Sequence of chain 1.A:
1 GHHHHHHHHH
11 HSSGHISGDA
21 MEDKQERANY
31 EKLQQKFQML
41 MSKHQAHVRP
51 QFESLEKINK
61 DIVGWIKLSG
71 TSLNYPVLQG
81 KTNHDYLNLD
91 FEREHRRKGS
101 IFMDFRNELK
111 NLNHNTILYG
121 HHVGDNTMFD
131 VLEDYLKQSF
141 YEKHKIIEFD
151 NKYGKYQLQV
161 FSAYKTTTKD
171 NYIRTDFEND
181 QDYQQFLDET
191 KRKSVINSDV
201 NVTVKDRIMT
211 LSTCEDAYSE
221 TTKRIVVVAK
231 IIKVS

A protein and the small-molecule ligand that binds it are described below.
Small molecule (SMILES): C[N+](C)(C)CCS

Binding-site contacts:
Ligand atom SD contacts residue GLU215 of chain 1.A at 3.6 Å (salt-bridge).
Ligand atom C1 contacts residue ASN171 of chain 1.A at 3.9 Å.
Ligand atom N1 contacts residue ASN171 of chain 1.A at 3.7 Å.
Ligand atom C4 contacts residue SO41 of chain 1.F at 3.1 Å.
Ligand atom C1 contacts residue ARG224 of chain 1.A at 3.5 Å.
Ligand atom C3 contacts residue ASN171 of chain 1.A at 3.1 Å.
Ligand atom C1 contacts residue CYS214 of chain 1.A at 3.0 Å (hydrophobic).
Ligand atom SD contacts residue CYS214 of chain 1.A at 2.2 Å (h-bond).
Ligand atom SD contacts residue ASN171 of chain 1.A at 4.3 Å.
Ligand atom SD contacts residue ARG224 of chain 1.A at 3.2 Å (salt-bridge).
Ligand atom C2 contacts residue ASN83 of chain 1.A at 4.2 Å.
Ligand atom C2 contacts residue CYS214 of chain 1.A at 3.5 Å (hydrophobic).
Ligand atom C3 contacts residue ARG224 of chain 1.A at 3.9 Å.
Ligand atom C5 contacts residue ASN171 of chain 1.A at 3.2 Å.
Ligand atom C4 contacts residue ASN83 of chain 1.A at 3.3 Å.
Ligand atom C1 contacts residue TYR119 of chain 1.A at 4.0 Å (hydrophobic).
Ligand atom N1 contacts residue ASN83 of chain 1.A at 4.4 Å.
Ligand atom C2 contacts residue TYR119 of chain 1.A at 4.2 Å (hydrophobic).